This small molecule binds to this protein.
Small molecule (SMILES): CCCCCCCC(=O)O

Binding-site contacts:
Ligand atom C2 contacts residue ASN228 of chain 1.A at 3.9 Å.
Ligand atom C7 contacts residue TRP221 of chain 1.B at 3.7 Å (hydrophobic).
Ligand atom C1 contacts residue ALA23 of chain 1.C at 4.4 Å (hydrophobic).
Ligand atom C2 contacts residue CYS22 of chain 1.C at 2.6 Å (hydrophobic).
Ligand atom O1 contacts residue TRP24 of chain 1.C at 3.3 Å.
Ligand atom C4 contacts residue LEU229 of chain 1.A at 3.9 Å (hydrophobic).
Ligand atom C1 contacts residue LEU229 of chain 1.A at 4.3 Å (hydrophobic).
Ligand atom O1 contacts residue CYS22 of chain 1.C at 2.6 Å (h-bond).
Ligand atom C1 contacts residue CYS22 of chain 1.C at 1.7 Å (hydrophobic).
Ligand atom C6 contacts residue TRP221 of chain 1.B at 4.5 Å (hydrophobic).
Ligand atom C3 contacts residue CYS22 of chain 1.C at 3.6 Å (hydrophobic).
Ligand atom C3 contacts residue LEU229 of chain 1.A at 4.2 Å (hydrophobic).
Ligand atom C8 contacts residue TRP221 of chain 1.B at 4.0 Å (hydrophobic).
Ligand atom C4 contacts residue TRP221 of chain 1.B at 4.2 Å (hydrophobic).
Ligand atom C5 contacts residue TRP221 of chain 1.B at 4.3 Å (hydrophobic).
Ligand atom C1 contacts residue TRP24 of chain 1.C at 4.2 Å (hydrophobic).
Ligand atom O1 contacts residue LEU229 of chain 1.A at 4.2 Å.
Ligand atom C2 contacts residue LEU229 of chain 1.A at 3.9 Å (hydrophobic).

Sequence of chain 1.C:
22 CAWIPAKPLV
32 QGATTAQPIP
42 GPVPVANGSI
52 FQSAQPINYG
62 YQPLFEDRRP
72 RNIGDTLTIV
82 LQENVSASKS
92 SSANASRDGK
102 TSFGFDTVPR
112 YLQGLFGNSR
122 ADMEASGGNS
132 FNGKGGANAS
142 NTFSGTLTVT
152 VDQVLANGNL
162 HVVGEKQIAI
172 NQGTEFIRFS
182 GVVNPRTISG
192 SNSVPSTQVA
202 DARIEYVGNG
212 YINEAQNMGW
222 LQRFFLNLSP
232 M

Sequence of chain 1.A:
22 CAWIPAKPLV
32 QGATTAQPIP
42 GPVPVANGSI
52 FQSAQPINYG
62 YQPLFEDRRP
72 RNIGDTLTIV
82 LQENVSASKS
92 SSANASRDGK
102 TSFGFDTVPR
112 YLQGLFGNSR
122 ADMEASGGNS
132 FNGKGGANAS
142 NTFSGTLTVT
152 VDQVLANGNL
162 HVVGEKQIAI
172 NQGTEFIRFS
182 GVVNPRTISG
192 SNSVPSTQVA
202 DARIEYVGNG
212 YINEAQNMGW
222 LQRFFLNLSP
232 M

Sequence of chain 1.B:
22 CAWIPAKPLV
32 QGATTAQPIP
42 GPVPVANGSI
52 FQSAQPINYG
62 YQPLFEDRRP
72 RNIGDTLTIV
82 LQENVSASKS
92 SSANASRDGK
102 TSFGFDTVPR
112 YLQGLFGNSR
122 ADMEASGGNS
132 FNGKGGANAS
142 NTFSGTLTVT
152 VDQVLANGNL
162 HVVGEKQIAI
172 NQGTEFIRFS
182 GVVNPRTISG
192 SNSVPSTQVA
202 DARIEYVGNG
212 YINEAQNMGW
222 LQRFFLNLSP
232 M